Binding-site contacts:
Ligand atom NE2 contacts residue ASN70 of chain 1.B at 3.4 Å (h-bond).
Ligand atom N contacts residue ARG54 of chain 1.B at 3.7 Å.
Ligand atom CD contacts residue GLN62 of chain 1.B at 3.7 Å.
Ligand atom CB contacts residue ALA100 of chain 1.B at 3.6 Å (hydrophobic).
Ligand atom CB contacts residue GLN110 of chain 1.B at 3.2 Å.
Ligand atom CE1 contacts residue ASN70 of chain 1.B at 3.6 Å.
Ligand atom C contacts residue PHE59 of chain 1.B at 3.7 Å (hydrophobic).
Ligand atom OXT contacts residue PHE59 of chain 1.B at 3.4 Å.
Ligand atom C contacts residue GLN62 of chain 1.B at 3.6 Å.
Ligand atom C contacts residue ARG54 of chain 1.B at 3.6 Å.
Ligand atom C contacts residue PHE59 of chain 1.B at 3.6 Å (hydrophobic).
Ligand atom O contacts residue GLN62 of chain 1.B at 3.6 Å (h-bond).
Ligand atom CD contacts residue PHE112 of chain 1.B at 3.9 Å (hydrophobic).
Ligand atom C contacts residue ARG54 of chain 1.B at 3.9 Å.
Ligand atom O contacts residue TRP120 of chain 1.B at 3.0 Å (h-bond).
Ligand atom CA contacts residue ARG54 of chain 1.B at 3.7 Å.
Ligand atom CD2 contacts residue THR72 of chain 1.B at 3.8 Å.
Ligand atom CB contacts residue HIS125 of chain 1.B at 3.3 Å.
Ligand atom O contacts residue ALA102 of chain 1.B at 3.5 Å.
Ligand atom N contacts residue ASN101 of chain 1.B at 3.3 Å (h-bond).
Ligand atom CA contacts residue GLY71 of chain 1.B at 3.7 Å.
Ligand atom CB contacts residue ASN101 of chain 1.B at 3.9 Å.
Ligand atom CA contacts residue HIS125 of chain 1.B at 3.7 Å.
Ligand atom CB contacts residue LEU121 of chain 1.B at 3.8 Å (hydrophobic).
Ligand atom N contacts residue GLY71 of chain 1.B at 2.9 Å (h-bond).
Ligand atom N contacts residue GLN62 of chain 1.B at 3.4 Å (h-bond).
Ligand atom C contacts residue GLY71 of chain 1.B at 3.9 Å.
Ligand atom C contacts residue ASN101 of chain 1.B at 3.9 Å.
Ligand atom CG contacts residue PHE112 of chain 1.B at 3.8 Å (hydrophobic).
Ligand atom O contacts residue TRP120 of chain 1.B at 3.4 Å.
Ligand atom CD contacts residue ARG54 of chain 1.B at 3.9 Å.
Ligand atom CA contacts residue GLY71 of chain 1.B at 4.0 Å.
Ligand atom CA contacts residue GLN62 of chain 1.B at 3.1 Å.
Ligand atom O contacts residue ARG54 of chain 1.B at 2.8 Å (salt-bridge).
Ligand atom O contacts residue PHE59 of chain 1.B at 3.0 Å.
Ligand atom CB contacts residue GLY71 of chain 1.B at 3.2 Å.
Ligand atom O contacts residue PHE59 of chain 1.B at 3.9 Å.
Ligand atom O contacts residue PHE59 of chain 1.B at 3.7 Å.
Ligand atom CB contacts residue TRP120 of chain 1.B at 3.1 Å (hydrophobic).
Ligand atom CA contacts residue ASN101 of chain 1.B at 3.6 Å.

This protein binds this small molecule.
Small molecule (SMILES): CC[C@H](C)[C@H](NC(=O)[C@@H]1CCCN1C(=O)CNC(=O)[C@H](C)NC(=O)[C@@H](N)Cc1cnc[nH]1)C(=O)N[C@@H](C)C(=O)O

Sequence of chain 1.B:
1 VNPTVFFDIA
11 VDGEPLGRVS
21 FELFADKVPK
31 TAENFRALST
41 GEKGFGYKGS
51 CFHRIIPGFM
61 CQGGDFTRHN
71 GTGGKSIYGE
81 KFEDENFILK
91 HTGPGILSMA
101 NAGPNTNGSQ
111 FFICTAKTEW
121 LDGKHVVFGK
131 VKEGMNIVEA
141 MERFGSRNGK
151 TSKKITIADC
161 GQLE